A protein and the small-molecule ligand that binds it are described below.
Small molecule (SMILES): O=C(NCCCNc1nc(Nc2cccc(CN3CCOCC3)c2)ncc1C1CC1)C1CCC1

Sequence of chain 2.A:
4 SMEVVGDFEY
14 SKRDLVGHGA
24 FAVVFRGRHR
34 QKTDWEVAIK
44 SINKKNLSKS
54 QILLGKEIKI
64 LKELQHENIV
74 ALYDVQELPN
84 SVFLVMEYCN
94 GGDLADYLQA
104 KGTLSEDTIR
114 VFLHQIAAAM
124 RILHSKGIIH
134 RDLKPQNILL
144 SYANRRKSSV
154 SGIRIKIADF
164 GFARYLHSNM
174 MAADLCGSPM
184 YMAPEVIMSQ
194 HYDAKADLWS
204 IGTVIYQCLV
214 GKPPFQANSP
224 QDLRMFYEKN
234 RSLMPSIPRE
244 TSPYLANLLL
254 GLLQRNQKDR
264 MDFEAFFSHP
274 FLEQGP

Binding-site contacts:
Ligand atom CAO contacts residue MET89 of chain 2.A at 3.8 Å (hydrophobic).
Ligand atom CAF contacts residue CYS92 of chain 2.A at 3.8 Å (hydrophobic).
Ligand atom CAH contacts residue ALA25 of chain 2.A at 3.9 Å (hydrophobic).
Ligand atom N3 contacts residue LEU142 of chain 2.A at 3.7 Å.
Ligand atom CAM contacts residue HIS21 of chain 2.A at 3.5 Å.
Ligand atom CAF contacts residue GLY95 of chain 2.A at 3.8 Å.
Ligand atom CAC contacts residue GLY95 of chain 2.A at 3.9 Å.
Ligand atom CBB contacts residue GLY95 of chain 2.A at 3.9 Å.
Ligand atom CAL contacts residue GLY95 of chain 2.A at 3.9 Å.
Ligand atom CAP contacts residue ALA41 of chain 2.A at 3.7 Å (hydrophobic).
Ligand atom NAX contacts residue TYR91 of chain 2.A at 3.7 Å.
Ligand atom C6 contacts residue LEU142 of chain 2.A at 3.5 Å (hydrophobic).
Ligand atom C6 contacts residue GLU90 of chain 2.A at 3.4 Å.
Ligand atom N1 contacts residue CYS92 of chain 2.A at 3.0 Å (h-bond).
Ligand atom CAN contacts residue LYS43 of chain 2.A at 3.5 Å.
Ligand atom CAH contacts residue HIS21 of chain 2.A at 3.8 Å.
Ligand atom CAR contacts residue ASN93 of chain 2.A at 3.5 Å.
Ligand atom N1 contacts residue LEU142 of chain 2.A at 3.7 Å.
Ligand atom C6 contacts residue CYS92 of chain 2.A at 3.8 Å (hydrophobic).
Ligand atom CAN contacts residue VAL27 of chain 2.A at 3.8 Å (hydrophobic).
Ligand atom C2 contacts residue LEU142 of chain 2.A at 3.7 Å (hydrophobic).
Ligand atom C6 contacts residue ALA41 of chain 2.A at 3.6 Å (hydrophobic).
Ligand atom CBB contacts residue CYS92 of chain 2.A at 3.8 Å (hydrophobic).
Ligand atom CAB contacts residue VAL19 of chain 2.A at 3.5 Å (hydrophobic).
Ligand atom CAI contacts residue GLN139 of chain 2.A at 3.4 Å.
Ligand atom CAO contacts residue GLU90 of chain 2.A at 3.7 Å.
Ligand atom CAN contacts residue GOL1 of chain 2.I at 3.8 Å.
Ligand atom C5 contacts residue LEU142 of chain 2.A at 3.4 Å (hydrophobic).
Ligand atom CAP contacts residue MET89 of chain 2.A at 3.3 Å (hydrophobic).
Ligand atom C4 contacts residue LEU142 of chain 2.A at 3.6 Å (hydrophobic).
Ligand atom NAX contacts residue CYS92 of chain 2.A at 3.2 Å (h-bond).
Ligand atom CAL contacts residue ASN93 of chain 2.A at 2.9 Å.
Ligand atom CBF contacts residue ASP162 of chain 2.A at 3.6 Å.
Ligand atom CAR contacts residue TYR91 of chain 2.A at 3.6 Å (hydrophobic).
Ligand atom CAG contacts residue GLN139 of chain 2.A at 3.8 Å.
Ligand atom NAW contacts residue VAL27 of chain 2.A at 3.6 Å.
Ligand atom CAH contacts residue GLY22 of chain 2.A at 3.7 Å.
Ligand atom CBA contacts residue GLY95 of chain 2.A at 3.8 Å.
Ligand atom CAF contacts residue TYR91 of chain 2.A at 3.7 Å (hydrophobic).
Ligand atom C5 contacts residue ALA41 of chain 2.A at 3.7 Å (hydrophobic).